Binding-site contacts:
Ligand atom C2' contacts residue MG1 of chain 1.RC at 4.0 Å.
Ligand atom C4' contacts residue MG1 of chain 1.RC at 3.9 Å.
Ligand atom O4' contacts residue MG1 of chain 1.RC at 3.9 Å.
Ligand atom C3' contacts residue MG1 of chain 1.RC at 4.5 Å.
Ligand atom C1' contacts residue MG1 of chain 1.RC at 4.0 Å.
Ligand atom O2' contacts residue MG1 of chain 1.RC at 2.9 Å.

The small molecule below binds the protein below.
Small molecule (SMILES): Nc1ccn([C@@H]2O[C@H](CO[P](=O)(O)O[C@H]3[C@@H](O)[C@H](n4cnc5c(=O)nc(N)[nH]c54)O[C@@H]3CO[P](=O)(O)O[C@H]3[C@@H](O)[C@H](n4ccc(N)nc4=O)O[C@@H]3CO)[C@@H](O[P](=O)(O)OC[C@H]3O[C@@H](n4cnc5c(N)ncnc54)[C@H](O)[C@@H]3O)[C@H]2O)c(=O)n1